This protein binds this small molecule.
Small molecule (SMILES): O=c1ccn([C@@H]2O[C@H](CO)[C@@H](OP(=O)(O)O)[C@H]2O)c(=O)[nH]1

Binding-site contacts:
Ligand atom O3' contacts residue LYS42 of chain 1.A at 3.2 Å (salt-bridge).
Ligand atom C2 contacts residue HIS13 of chain 1.A at 4.3 Å.
Ligand atom O4 contacts residue PHE121 of chain 1.A at 3.8 Å.
Ligand atom O4 contacts residue ALA123 of chain 1.A at 4.0 Å.
Ligand atom C4 contacts residue THR46 of chain 1.A at 3.6 Å.
Ligand atom C6 contacts residue PHE121 of chain 1.A at 4.3 Å (hydrophobic).
Ligand atom C2 contacts residue VAL44 of chain 1.A at 4.1 Å (hydrophobic).
Ligand atom C6 contacts residue ASP122 of chain 1.A at 4.1 Å.
Ligand atom P contacts residue LYS42 of chain 1.A at 3.9 Å.
Ligand atom C1' contacts residue VAL44 of chain 1.A at 3.9 Å (hydrophobic).
Ligand atom C2 contacts residue PHE121 of chain 1.A at 3.8 Å (hydrophobic).
Ligand atom C1' contacts residue LYS42 of chain 1.A at 4.1 Å.
Ligand atom C2 contacts residue THR46 of chain 1.A at 3.6 Å.
Ligand atom C6 contacts residue VAL44 of chain 1.A at 4.3 Å (hydrophobic).
Ligand atom O4 contacts residue THR46 of chain 1.A at 3.6 Å (h-bond).
Ligand atom O2 contacts residue HIS13 of chain 1.A at 3.3 Å.
Ligand atom O2' contacts residue PHE121 of chain 1.A at 2.9 Å (h-bond).
Ligand atom C4 contacts residue PHE121 of chain 1.A at 3.8 Å (hydrophobic).
Ligand atom O2 contacts residue VAL44 of chain 1.A at 3.9 Å.
Ligand atom O4' contacts residue VAL44 of chain 1.A at 3.6 Å (h-bond).
Ligand atom O3P contacts residue HIS120 of chain 1.A at 3.9 Å.
Ligand atom C1' contacts residue PHE121 of chain 1.A at 4.3 Å (hydrophobic).
Ligand atom O1P contacts residue GLN12 of chain 1.A at 3.5 Å (h-bond).
Ligand atom O1P contacts residue LYS42 of chain 1.A at 3.5 Å (salt-bridge).
Ligand atom O2 contacts residue ASN45 of chain 1.A at 3.2 Å.
Ligand atom O2 contacts residue PHE121 of chain 1.A at 4.0 Å.
Ligand atom N3 contacts residue THR46 of chain 1.A at 2.7 Å (h-bond).
Ligand atom C5 contacts residue ASP122 of chain 1.A at 3.6 Å.
Ligand atom C3' contacts residue LYS42 of chain 1.A at 4.2 Å.
Ligand atom N1 contacts residue PHE121 of chain 1.A at 4.2 Å.
Ligand atom O2 contacts residue THR46 of chain 1.A at 2.9 Å (h-bond).
Ligand atom C2' contacts residue PHE121 of chain 1.A at 3.4 Å (hydrophobic).
Ligand atom O2' contacts residue HIS13 of chain 1.A at 3.5 Å (h-bond).
Ligand atom O4 contacts residue SER124 of chain 1.A at 4.0 Å.
Ligand atom C2 contacts residue ASN45 of chain 1.A at 4.0 Å.
Ligand atom N3 contacts residue PHE121 of chain 1.A at 3.5 Å.
Ligand atom O4' contacts residue LYS42 of chain 1.A at 4.0 Å.
Ligand atom N1 contacts residue VAL44 of chain 1.A at 4.1 Å.
Ligand atom C4' contacts residue LYS42 of chain 1.A at 3.9 Å.
Ligand atom N3 contacts residue VAL44 of chain 1.A at 4.3 Å.

Sequence of chain 1.A:
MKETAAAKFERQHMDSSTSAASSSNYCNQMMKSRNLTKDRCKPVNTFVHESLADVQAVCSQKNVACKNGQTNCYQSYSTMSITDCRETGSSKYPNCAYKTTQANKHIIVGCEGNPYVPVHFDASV